Sequence of chain 1.B:
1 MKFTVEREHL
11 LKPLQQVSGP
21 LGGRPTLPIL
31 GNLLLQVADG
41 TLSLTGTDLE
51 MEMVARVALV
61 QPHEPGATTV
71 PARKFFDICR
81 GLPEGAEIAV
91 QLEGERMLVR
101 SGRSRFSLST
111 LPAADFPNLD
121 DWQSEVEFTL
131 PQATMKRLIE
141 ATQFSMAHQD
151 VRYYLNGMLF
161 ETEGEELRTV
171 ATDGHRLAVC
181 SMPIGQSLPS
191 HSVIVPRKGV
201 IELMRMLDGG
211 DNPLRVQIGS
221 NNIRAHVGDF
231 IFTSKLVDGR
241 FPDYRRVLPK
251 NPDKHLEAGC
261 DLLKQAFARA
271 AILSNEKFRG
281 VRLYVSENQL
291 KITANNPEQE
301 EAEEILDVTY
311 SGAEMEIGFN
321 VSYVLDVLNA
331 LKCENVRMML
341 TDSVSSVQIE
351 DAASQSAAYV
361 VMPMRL

This small molecule binds to this protein.
Small molecule (SMILES): CC(C)C[C@H](NC(=O)CNC(=O)[C@H](CC(C)C)NC(=O)[C@@H](NC(=O)[C@H](CC(C)C)NC(=O)[C@H](CCC(N)=O)NC(=O)[C@@H](N)CCCN=C(N)N)C(C)C)C(=O)O

Binding-site contacts:
Ligand atom O contacts residue ARG365 of chain 1.B at 2.9 Å (salt-bridge).
Ligand atom O contacts residue MET364 of chain 1.B at 3.1 Å.
Ligand atom N contacts residue PRO363 of chain 1.B at 3.1 Å (h-bond).
Ligand atom CG contacts residue HIS175 of chain 1.B at 3.3 Å.
Ligand atom NH1 contacts residue PHE278 of chain 1.B at 3.3 Å.
Ligand atom CB contacts residue GLY174 of chain 1.B at 3.7 Å.
Ligand atom CA contacts residue MET364 of chain 1.B at 3.8 Å (hydrophobic).
Ligand atom CD2 contacts residue VAL247 of chain 1.B at 3.7 Å (hydrophobic).
Ligand atom N contacts residue GLY174 of chain 1.B at 3.0 Å (h-bond).
Ligand atom CG contacts residue PRO363 of chain 1.B at 3.3 Å (hydrophobic).
Ligand atom CB contacts residue PRO363 of chain 1.B at 3.2 Å (hydrophobic).
Ligand atom CA contacts residue GLY174 of chain 1.B at 3.6 Å.
Ligand atom CD2 contacts residue VAL360 of chain 1.B at 3.4 Å (hydrophobic).
Ligand atom CD2 contacts residue MET362 of chain 1.B at 3.8 Å (hydrophobic).
Ligand atom CD1 contacts residue VAL344 of chain 1.B at 3.8 Å (hydrophobic).
Ligand atom C contacts residue MET364 of chain 1.B at 3.6 Å (hydrophobic).
Ligand atom C contacts residue MET362 of chain 1.B at 3.4 Å (hydrophobic).
Ligand atom C contacts residue GLY174 of chain 1.B at 3.8 Å.
Ligand atom CB contacts residue PRO242 of chain 1.B at 3.6 Å (hydrophobic).
Ligand atom O contacts residue HIS175 of chain 1.B at 3.6 Å.
Ligand atom O contacts residue PRO242 of chain 1.B at 3.5 Å.
Ligand atom CD2 contacts residue PRO242 of chain 1.B at 3.8 Å (hydrophobic).
Ligand atom O contacts residue MET362 of chain 1.B at 3.6 Å.
Ligand atom CG contacts residue ARG365 of chain 1.B at 2.7 Å.
Ligand atom O contacts residue MET362 of chain 1.B at 3.4 Å.
Ligand atom O contacts residue VAL247 of chain 1.B at 3.8 Å.
Ligand atom CB contacts residue GLY174 of chain 1.B at 3.8 Å.
Ligand atom NE2 contacts residue MET362 of chain 1.B at 3.1 Å (h-bond).
Ligand atom N contacts residue MET362 of chain 1.B at 3.6 Å.
Ligand atom CA contacts residue MET362 of chain 1.B at 3.8 Å (hydrophobic).
Ligand atom C contacts residue ARG365 of chain 1.B at 3.7 Å.
Ligand atom NE2 contacts residue PRO363 of chain 1.B at 3.4 Å (h-bond).
Ligand atom OE1 contacts residue ASN320 of chain 1.B at 3.8 Å.
Ligand atom C contacts residue MET362 of chain 1.B at 3.6 Å (hydrophobic).
Ligand atom N contacts residue MET364 of chain 1.B at 3.8 Å.
Ligand atom OE1 contacts residue TYR323 of chain 1.B at 3.5 Å.
Ligand atom CA contacts residue PRO363 of chain 1.B at 3.7 Å (hydrophobic).
Ligand atom CB contacts residue ARG365 of chain 1.B at 2.7 Å.
Ligand atom CB contacts residue MET362 of chain 1.B at 3.5 Å (hydrophobic).
Ligand atom CD1 contacts residue ARG176 of chain 1.B at 3.8 Å.